The small molecule below binds the protein below.
Small molecule (SMILES): CC(=O)N[C@@H]1[C@@H](O)[C@H](O)[C@@H](CO)O[C@H]1O

Sequence of chain 1.A:
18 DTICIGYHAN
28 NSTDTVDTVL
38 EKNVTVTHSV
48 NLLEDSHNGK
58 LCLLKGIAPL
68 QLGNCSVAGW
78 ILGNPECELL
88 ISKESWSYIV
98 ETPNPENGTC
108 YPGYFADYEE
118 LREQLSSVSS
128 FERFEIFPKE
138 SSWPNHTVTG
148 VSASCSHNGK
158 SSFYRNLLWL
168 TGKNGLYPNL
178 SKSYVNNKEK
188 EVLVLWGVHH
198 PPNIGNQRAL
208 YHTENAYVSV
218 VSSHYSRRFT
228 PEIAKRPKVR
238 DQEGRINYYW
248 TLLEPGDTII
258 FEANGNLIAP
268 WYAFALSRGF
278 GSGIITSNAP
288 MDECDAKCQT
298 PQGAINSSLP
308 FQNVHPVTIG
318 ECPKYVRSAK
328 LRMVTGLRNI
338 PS

Binding-site contacts:
Ligand atom C5 contacts residue ASN176 of chain 1.A at 3.8 Å.
Ligand atom C1 contacts residue ASN176 of chain 1.A at 1.5 Å.
Ligand atom C2 contacts residue ASN176 of chain 1.A at 2.5 Å.
Ligand atom C7 contacts residue ASN176 of chain 1.A at 3.8 Å.
Ligand atom C8 contacts residue ASN176 of chain 1.A at 4.0 Å.
Ligand atom O5 contacts residue ASN176 of chain 1.A at 2.5 Å (h-bond).
Ligand atom C8 contacts residue PRO175 of chain 1.A at 4.2 Å (hydrophobic).
Ligand atom C4 contacts residue ASN176 of chain 1.A at 4.4 Å.
Ligand atom N2 contacts residue ASN176 of chain 1.A at 2.8 Å (h-bond).
Ligand atom C3 contacts residue ASN176 of chain 1.A at 3.9 Å.